Sequence of chain 1.A:
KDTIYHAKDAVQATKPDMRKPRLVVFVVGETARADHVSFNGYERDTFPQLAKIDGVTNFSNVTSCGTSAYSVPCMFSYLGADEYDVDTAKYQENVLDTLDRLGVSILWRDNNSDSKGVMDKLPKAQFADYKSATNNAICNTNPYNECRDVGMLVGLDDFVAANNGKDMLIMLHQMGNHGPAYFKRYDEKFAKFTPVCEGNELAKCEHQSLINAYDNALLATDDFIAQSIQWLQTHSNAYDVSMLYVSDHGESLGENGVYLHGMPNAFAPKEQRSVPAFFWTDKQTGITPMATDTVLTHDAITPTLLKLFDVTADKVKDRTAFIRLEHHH

Binding-site contacts:
Ligand atom O3 contacts residue SER69 of chain 1.A at 2.9 Å (h-bond).
Ligand atom C3 contacts residue MET265 of chain 1.A at 4.5 Å (hydrophobic).
Ligand atom C2 contacts residue TYR72 of chain 1.A at 4.3 Å (hydrophobic).
Ligand atom O3 contacts residue TYR72 of chain 1.A at 4.1 Å.
Ligand atom O2 contacts residue THR68 of chain 1.A at 2.9 Å (h-bond).
Ligand atom O2 contacts residue TYR72 of chain 1.A at 3.7 Å.
Ligand atom C5 contacts residue TYR72 of chain 1.A at 4.3 Å (hydrophobic).
Ligand atom O2 contacts residue MET265 of chain 1.A at 4.3 Å.
Ligand atom O3 contacts residue THR68 of chain 1.A at 2.7 Å (h-bond).
Ligand atom O4 contacts residue SER69 of chain 1.A at 3.6 Å (h-bond).
Ligand atom O2 contacts residue GLY67 of chain 1.A at 3.1 Å.
Ligand atom C1 contacts residue TYR72 of chain 1.A at 3.9 Å (hydrophobic).
Ligand atom O3 contacts residue GLY264 of chain 1.A at 3.8 Å.
Ligand atom O1 contacts residue TYR72 of chain 1.A at 4.4 Å.
Ligand atom O3 contacts residue MET265 of chain 1.A at 4.2 Å.
Ligand atom O5 contacts residue ASN267 of chain 1.A at 4.1 Å.
Ligand atom C1 contacts residue PRO266 of chain 1.A at 4.2 Å (hydrophobic).
Ligand atom C1 contacts residue ASN267 of chain 1.A at 3.8 Å.
Ligand atom C3 contacts residue SER69 of chain 1.A at 3.7 Å.
Ligand atom C2 contacts residue MET265 of chain 1.A at 3.8 Å (hydrophobic).
Ligand atom C4 contacts residue SER69 of chain 1.A at 4.3 Å.
Ligand atom C3 contacts residue GLY264 of chain 1.A at 4.4 Å.
Ligand atom O5 contacts residue PRO266 of chain 1.A at 3.7 Å.
Ligand atom O1 contacts residue PRO266 of chain 1.A at 3.8 Å.
Ligand atom C2 contacts residue THR68 of chain 1.A at 3.5 Å.
Ligand atom C4 contacts residue GLY264 of chain 1.A at 4.0 Å.
Ligand atom O1 contacts residue ASN267 of chain 1.A at 2.8 Å (h-bond).
Ligand atom C2 contacts residue ASN267 of chain 1.A at 3.6 Å.
Ligand atom O6 contacts residue PRO266 of chain 1.A at 3.4 Å.
Ligand atom O2 contacts residue ASN267 of chain 1.A at 2.8 Å (h-bond).
Ligand atom C3 contacts residue TYR72 of chain 1.A at 3.8 Å (hydrophobic).
Ligand atom C3 contacts residue THR68 of chain 1.A at 3.6 Å.
Ligand atom O4 contacts residue GLY264 of chain 1.A at 4.3 Å.
Ligand atom C4 contacts residue THR68 of chain 1.A at 4.5 Å.
Ligand atom C2 contacts residue PRO266 of chain 1.A at 4.1 Å (hydrophobic).

The protein below binds the small molecule below.
Small molecule (SMILES): OC[C@H]1O[C@@H](O)[C@H](O)[C@@H](O)[C@@H]1O